Binding-site contacts:
Ligand atom O7 contacts residue GLN580 of chain 1.B at 4.0 Å.
Ligand atom N2 contacts residue GLN580 of chain 1.B at 2.7 Å (h-bond).
Ligand atom C8 contacts residue GLN580 of chain 1.B at 3.1 Å.
Ligand atom C2 contacts residue GLN580 of chain 1.B at 3.6 Å.
Ligand atom N2 contacts residue THR581 of chain 1.B at 4.4 Å.
Ligand atom O6 contacts residue ILE332 of chain 1.B at 3.9 Å.
Ligand atom C8 contacts residue PRO579 of chain 1.B at 4.4 Å (hydrophobic).
Ligand atom O7 contacts residue ASN331 of chain 1.B at 2.5 Å (h-bond).
Ligand atom O6 contacts residue ASN331 of chain 1.B at 4.5 Å.
Ligand atom C1 contacts residue ASN331 of chain 1.B at 1.4 Å.
Ligand atom C8 contacts residue LEU582 of chain 1.B at 4.3 Å (hydrophobic).
Ligand atom O5 contacts residue ASN331 of chain 1.B at 2.4 Å (h-bond).
Ligand atom C2 contacts residue ASN331 of chain 1.B at 2.4 Å.
Ligand atom C7 contacts residue GLN580 of chain 1.B at 3.1 Å.
Ligand atom C3 contacts residue GLN580 of chain 1.B at 4.2 Å.
Ligand atom C3 contacts residue ASN331 of chain 1.B at 3.8 Å.
Ligand atom C1 contacts residue GLN580 of chain 1.B at 3.6 Å.
Ligand atom C8 contacts residue ASN331 of chain 1.B at 4.1 Å.
Ligand atom C4 contacts residue ASN331 of chain 1.B at 4.2 Å.
Ligand atom C5 contacts residue ASN331 of chain 1.B at 3.7 Å.
Ligand atom N2 contacts residue ASN331 of chain 1.B at 2.8 Å (h-bond).
Ligand atom C7 contacts residue ASN331 of chain 1.B at 2.8 Å.

This small molecule binds to this protein.
Small molecule (SMILES): CC(=O)N[C@@H]1[C@@H](O)[C@H](O)[C@@H](CO)O[C@H]1O

Sequence of chain 1.B:
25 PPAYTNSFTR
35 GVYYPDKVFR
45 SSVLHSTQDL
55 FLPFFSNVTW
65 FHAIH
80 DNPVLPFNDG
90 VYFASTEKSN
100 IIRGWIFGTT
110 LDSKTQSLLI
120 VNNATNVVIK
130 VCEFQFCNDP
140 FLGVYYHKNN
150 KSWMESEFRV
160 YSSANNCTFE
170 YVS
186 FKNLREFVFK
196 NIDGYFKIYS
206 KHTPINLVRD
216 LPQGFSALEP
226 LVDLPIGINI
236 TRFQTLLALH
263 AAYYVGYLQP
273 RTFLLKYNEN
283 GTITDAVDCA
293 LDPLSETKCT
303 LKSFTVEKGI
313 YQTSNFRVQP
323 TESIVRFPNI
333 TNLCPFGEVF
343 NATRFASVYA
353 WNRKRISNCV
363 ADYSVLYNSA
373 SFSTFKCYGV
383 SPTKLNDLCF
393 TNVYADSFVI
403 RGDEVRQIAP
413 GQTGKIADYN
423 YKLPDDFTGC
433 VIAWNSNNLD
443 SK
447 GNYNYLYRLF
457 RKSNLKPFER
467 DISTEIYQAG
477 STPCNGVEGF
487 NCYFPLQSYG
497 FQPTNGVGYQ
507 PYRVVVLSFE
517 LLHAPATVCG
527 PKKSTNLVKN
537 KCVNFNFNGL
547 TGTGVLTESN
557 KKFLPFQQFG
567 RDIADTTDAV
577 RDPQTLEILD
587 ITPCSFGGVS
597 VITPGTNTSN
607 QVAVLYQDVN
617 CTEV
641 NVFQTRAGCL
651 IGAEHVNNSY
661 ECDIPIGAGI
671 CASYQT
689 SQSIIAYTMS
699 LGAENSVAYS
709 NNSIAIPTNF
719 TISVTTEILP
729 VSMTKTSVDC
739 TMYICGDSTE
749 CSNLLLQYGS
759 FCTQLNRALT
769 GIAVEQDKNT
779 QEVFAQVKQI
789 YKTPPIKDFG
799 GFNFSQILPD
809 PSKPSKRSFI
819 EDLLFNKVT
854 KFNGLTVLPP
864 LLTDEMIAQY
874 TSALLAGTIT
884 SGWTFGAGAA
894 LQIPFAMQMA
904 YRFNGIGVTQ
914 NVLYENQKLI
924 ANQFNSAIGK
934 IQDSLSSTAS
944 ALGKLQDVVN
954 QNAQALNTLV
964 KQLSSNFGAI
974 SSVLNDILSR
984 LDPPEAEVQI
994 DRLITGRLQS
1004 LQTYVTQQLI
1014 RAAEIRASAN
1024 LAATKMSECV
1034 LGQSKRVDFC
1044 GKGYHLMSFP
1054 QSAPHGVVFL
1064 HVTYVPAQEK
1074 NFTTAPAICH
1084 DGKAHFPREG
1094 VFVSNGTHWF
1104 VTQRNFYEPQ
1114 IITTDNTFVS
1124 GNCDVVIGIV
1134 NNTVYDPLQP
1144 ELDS